Sequence of chain 2.A:
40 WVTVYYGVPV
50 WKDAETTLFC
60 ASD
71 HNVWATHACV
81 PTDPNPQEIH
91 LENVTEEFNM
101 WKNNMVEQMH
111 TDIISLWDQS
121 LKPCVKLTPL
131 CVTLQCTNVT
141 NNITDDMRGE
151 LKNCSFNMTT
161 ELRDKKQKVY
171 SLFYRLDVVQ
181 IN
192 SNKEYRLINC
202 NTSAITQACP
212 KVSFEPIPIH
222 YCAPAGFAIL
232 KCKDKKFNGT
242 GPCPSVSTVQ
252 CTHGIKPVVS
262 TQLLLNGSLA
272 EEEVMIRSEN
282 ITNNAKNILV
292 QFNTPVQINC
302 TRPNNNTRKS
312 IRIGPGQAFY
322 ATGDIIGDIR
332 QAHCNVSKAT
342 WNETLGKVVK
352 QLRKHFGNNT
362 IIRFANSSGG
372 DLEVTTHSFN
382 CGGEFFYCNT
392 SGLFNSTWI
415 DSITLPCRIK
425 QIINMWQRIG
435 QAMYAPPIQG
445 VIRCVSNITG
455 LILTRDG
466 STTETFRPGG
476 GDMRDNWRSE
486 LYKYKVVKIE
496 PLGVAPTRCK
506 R

Binding-site contacts:
Ligand atom C8 contacts residue THR137 of chain 2.A at 4.0 Å.
Ligand atom N2 contacts residue ASN138 of chain 2.A at 2.8 Å (h-bond).
Ligand atom C5 contacts residue ASN138 of chain 2.A at 3.7 Å.
Ligand atom C4 contacts residue ASN138 of chain 2.A at 4.2 Å.
Ligand atom C2 contacts residue ASN138 of chain 2.A at 2.4 Å.
Ligand atom O5 contacts residue ASN138 of chain 2.A at 2.4 Å (h-bond).
Ligand atom C8 contacts residue CYS136 of chain 2.A at 4.5 Å (hydrophobic).
Ligand atom C6 contacts residue GLY149 of chain 2.A at 4.4 Å.
Ligand atom O7 contacts residue ASN138 of chain 2.A at 3.6 Å.
Ligand atom C3 contacts residue ASN138 of chain 2.A at 3.7 Å.
Ligand atom C1 contacts residue GLY149 of chain 2.A at 4.4 Å.
Ligand atom C1 contacts residue LYS152 of chain 2.A at 4.5 Å.
Ligand atom C7 contacts residue ASN138 of chain 2.A at 3.4 Å.
Ligand atom C1 contacts residue ASN138 of chain 2.A at 1.4 Å.
Ligand atom O5 contacts residue GLY149 of chain 2.A at 3.8 Å.
Ligand atom C5 contacts residue GLY149 of chain 2.A at 4.4 Å.
Ligand atom C8 contacts residue ASN138 of chain 2.A at 3.9 Å.

The protein below binds the small molecule below.
Small molecule (SMILES): CC(=O)N[C@@H]1[C@@H](O)[C@H](O)[C@@H](CO)O[C@H]1O